This small molecule binds to this protein.
Small molecule (SMILES): CC(=O)N[C@@H]1[C@@H](O)[C@H](O)[C@@H](CO)O[C@H]1O

Sequence of chain 24.F:
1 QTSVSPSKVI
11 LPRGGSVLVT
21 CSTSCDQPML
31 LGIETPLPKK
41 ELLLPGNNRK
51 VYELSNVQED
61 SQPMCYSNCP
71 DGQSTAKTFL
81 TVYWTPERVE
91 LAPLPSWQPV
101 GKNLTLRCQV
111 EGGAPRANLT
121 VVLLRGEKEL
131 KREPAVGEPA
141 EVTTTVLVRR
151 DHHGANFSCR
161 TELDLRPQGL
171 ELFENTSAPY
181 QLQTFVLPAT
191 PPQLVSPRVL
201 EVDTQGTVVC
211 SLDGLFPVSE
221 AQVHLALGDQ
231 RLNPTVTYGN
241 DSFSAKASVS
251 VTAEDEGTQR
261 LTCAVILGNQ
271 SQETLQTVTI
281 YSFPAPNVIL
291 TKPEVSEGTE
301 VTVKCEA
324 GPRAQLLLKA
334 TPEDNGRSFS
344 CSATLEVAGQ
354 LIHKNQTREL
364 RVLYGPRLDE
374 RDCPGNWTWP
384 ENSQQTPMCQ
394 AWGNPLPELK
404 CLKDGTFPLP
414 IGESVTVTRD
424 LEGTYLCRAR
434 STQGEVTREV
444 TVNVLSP

Binding-site contacts:
Ligand atom C5 contacts residue ASN118 of chain 24.F at 3.2 Å.
Ligand atom C1 contacts residue PRO167 of chain 24.F at 4.4 Å (hydrophobic).
Ligand atom O7 contacts residue ALA117 of chain 24.F at 4.5 Å.
Ligand atom O6 contacts residue ALA117 of chain 24.F at 2.3 Å.
Ligand atom C4 contacts residue ASN118 of chain 24.F at 3.8 Å.
Ligand atom C1 contacts residue ASN118 of chain 24.F at 1.6 Å.
Ligand atom C4 contacts residue ALA117 of chain 24.F at 4.2 Å (hydrophobic).
Ligand atom O7 contacts residue ASN118 of chain 24.F at 3.5 Å (h-bond).
Ligand atom N2 contacts residue PRO167 of chain 24.F at 4.0 Å.
Ligand atom C6 contacts residue ASN118 of chain 24.F at 4.0 Å.
Ligand atom C5 contacts residue GLN168 of chain 24.F at 4.5 Å.
Ligand atom C1 contacts residue ALA117 of chain 24.F at 3.9 Å (hydrophobic).
Ligand atom C5 contacts residue ALA117 of chain 24.F at 4.2 Å (hydrophobic).
Ligand atom C3 contacts residue ASN118 of chain 24.F at 3.8 Å.
Ligand atom O5 contacts residue ASN118 of chain 24.F at 1.8 Å (h-bond).
Ligand atom C8 contacts residue ASP164 of chain 24.F at 4.5 Å.
Ligand atom C2 contacts residue ALA117 of chain 24.F at 4.0 Å (hydrophobic).
Ligand atom N2 contacts residue ASN118 of chain 24.F at 3.6 Å.
Ligand atom C8 contacts residue PRO167 of chain 24.F at 3.7 Å (hydrophobic).
Ligand atom C1 contacts residue GLN168 of chain 24.F at 4.0 Å.
Ligand atom O5 contacts residue ALA117 of chain 24.F at 3.5 Å (h-bond).
Ligand atom O6 contacts residue ASN118 of chain 24.F at 4.0 Å.
Ligand atom C7 contacts residue ASN118 of chain 24.F at 3.9 Å.
Ligand atom C7 contacts residue PRO167 of chain 24.F at 3.9 Å (hydrophobic).
Ligand atom O5 contacts residue GLN168 of chain 24.F at 4.0 Å.
Ligand atom C2 contacts residue ASN118 of chain 24.F at 2.7 Å.
Ligand atom C6 contacts residue ALA117 of chain 24.F at 3.6 Å (hydrophobic).